Sequence of chain 16.A:
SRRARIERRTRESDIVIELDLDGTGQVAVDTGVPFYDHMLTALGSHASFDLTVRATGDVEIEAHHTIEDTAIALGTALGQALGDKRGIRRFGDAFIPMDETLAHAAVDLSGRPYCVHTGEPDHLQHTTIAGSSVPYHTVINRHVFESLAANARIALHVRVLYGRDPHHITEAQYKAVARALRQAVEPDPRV

Binding-site contacts:
Ligand atom N1 contacts residue MET113 of chain 16.A at 3.5 Å.
Ligand atom N2 contacts residue HIS80 of chain 1.A at 2.9 Å (h-bond).
Ligand atom O2 contacts residue GLU27 of chain 1.A at 3.1 Å (salt-bridge).
Ligand atom O3 contacts residue HIS80 of chain 1.A at 3.3 Å (h-bond).
Ligand atom C4 contacts residue MN1 of chain 16.D at 2.8 Å.
Ligand atom C2 contacts residue GLU27 of chain 1.A at 3.5 Å.
Ligand atom OP5 contacts residue ARG105 of chain 24.A at 3.1 Å (salt-bridge).
Ligand atom C3 contacts residue GLU27 of chain 1.A at 3.6 Å.
Ligand atom C6 contacts residue MN1 of chain 16.D at 3.4 Å.
Ligand atom N2 contacts residue HIS182 of chain 16.A at 3.2 Å (h-bond).
Ligand atom O3 contacts residue HIS53 of chain 16.A at 3.4 Å (h-bond).
Ligand atom N2 contacts residue MN1 of chain 16.D at 2.1 Å.
Ligand atom OP6 contacts residue LYS190 of chain 16.A at 3.4 Å (salt-bridge).
Ligand atom C6 contacts residue HIS182 of chain 16.A at 3.6 Å.
Ligand atom C3 contacts residue MN1 of chain 16.D at 3.0 Å.
Ligand atom N1 contacts residue HIS79 of chain 1.A at 3.2 Å (h-bond).
Ligand atom C5 contacts residue GLU83 of chain 1.A at 3.4 Å.
Ligand atom C5 contacts residue MET113 of chain 16.A at 3.5 Å (hydrophobic).
Ligand atom C1 contacts residue GLU27 of chain 1.A at 3.1 Å.
Ligand atom C5 contacts residue MN1 of chain 1.C at 3.3 Å.
Ligand atom C3 contacts residue HIS80 of chain 1.A at 3.2 Å.
Ligand atom N1 contacts residue HIS183 of chain 16.A at 3.3 Å (h-bond).
Ligand atom O3 contacts residue GLU186 of chain 16.A at 2.7 Å (salt-bridge).
Ligand atom OP1 contacts residue LYS190 of chain 16.A at 3.7 Å.
Ligand atom C6 contacts residue HIS79 of chain 1.A at 3.0 Å.
Ligand atom OP6 contacts residue ARG105 of chain 24.A at 3.3 Å (salt-bridge).
Ligand atom N2 contacts residue GLU186 of chain 16.A at 3.1 Å (salt-bridge).
Ligand atom N2 contacts residue MET113 of chain 16.A at 3.6 Å.
Ligand atom C6 contacts residue MN1 of chain 1.C at 3.0 Å.
Ligand atom C6 contacts residue HIS183 of chain 16.A at 3.5 Å.
Ligand atom C6 contacts residue MET113 of chain 16.A at 3.5 Å (hydrophobic).
Ligand atom N1 contacts residue GLU83 of chain 1.A at 3.1 Å (salt-bridge).
Ligand atom OP6 contacts residue ARG127 of chain 24.A at 3.1 Å (salt-bridge).
Ligand atom P contacts residue ARG105 of chain 24.A at 3.6 Å.
Ligand atom C4 contacts residue HIS80 of chain 1.A at 3.2 Å.
Ligand atom P contacts residue LYS190 of chain 16.A at 3.5 Å.
Ligand atom C4 contacts residue MET113 of chain 16.A at 3.6 Å (hydrophobic).
Ligand atom O3 contacts residue MN1 of chain 16.D at 2.5 Å.
Ligand atom N1 contacts residue MN1 of chain 1.C at 2.2 Å.
Ligand atom OP5 contacts residue LYS190 of chain 16.A at 2.8 Å (salt-bridge).

A protein and the small-molecule ligand that binds it are described below.
Small molecule (SMILES): O=P(O)(O)OC[C@@H](O)[C@@H](O)c1cnc[nH]1

Sequence of chain 24.A:
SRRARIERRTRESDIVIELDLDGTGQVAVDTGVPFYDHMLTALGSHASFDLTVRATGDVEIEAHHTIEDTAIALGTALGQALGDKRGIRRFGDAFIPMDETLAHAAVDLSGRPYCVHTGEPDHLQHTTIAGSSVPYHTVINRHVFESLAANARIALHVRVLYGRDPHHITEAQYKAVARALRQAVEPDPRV

Sequence of chain 1.A:
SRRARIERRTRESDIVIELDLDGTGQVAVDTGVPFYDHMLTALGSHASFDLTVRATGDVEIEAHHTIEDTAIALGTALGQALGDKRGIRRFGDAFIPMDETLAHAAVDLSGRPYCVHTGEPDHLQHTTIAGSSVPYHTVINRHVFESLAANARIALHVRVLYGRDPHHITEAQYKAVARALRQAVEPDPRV